This protein binds this small molecule.
Small molecule (SMILES): Cc1cc(Nc2ncc(C)c(N3CC(O)(C4CC4)C3)n2)sn1

Binding-site contacts:
Ligand atom C6 contacts residue LEU118 of chain 1.A at 3.9 Å (hydrophobic).
Ligand atom C6 contacts residue ALA66 of chain 1.A at 3.4 Å (hydrophobic).
Ligand atom C8 contacts residue LEU169 of chain 1.A at 3.7 Å (hydrophobic).
Ligand atom C7 contacts residue ALA66 of chain 1.A at 3.7 Å (hydrophobic).
Ligand atom C13 contacts residue GLY179 of chain 1.A at 3.8 Å.
Ligand atom C6 contacts residue LEU169 of chain 1.A at 3.7 Å (hydrophobic).
Ligand atom C2 contacts residue GLY121 of chain 1.A at 3.4 Å.
Ligand atom C7 contacts residue LEU169 of chain 1.A at 3.5 Å (hydrophobic).
Ligand atom S1 contacts residue GLY121 of chain 1.A at 3.7 Å.
Ligand atom C12 contacts residue ARG166 of chain 1.A at 3.8 Å.
Ligand atom C13 contacts residue ARG166 of chain 1.A at 3.5 Å.
Ligand atom N2 contacts residue LEU118 of chain 1.A at 3.0 Å (h-bond).
Ligand atom N1 contacts residue LEU118 of chain 1.A at 2.9 Å (h-bond).
Ligand atom C3 contacts residue GLY121 of chain 1.A at 3.4 Å.
Ligand atom C10 contacts residue GLY179 of chain 1.A at 3.8 Å.
Ligand atom C14 contacts residue ASP180 of chain 1.A at 3.4 Å.
Ligand atom N2 contacts residue TYR117 of chain 1.A at 3.7 Å.
Ligand atom N1 contacts residue LEU41 of chain 1.A at 3.7 Å.
Ligand atom C8 contacts residue MET115 of chain 1.A at 3.8 Å (hydrophobic).
Ligand atom N5 contacts residue GLY121 of chain 1.A at 3.5 Å.
Ligand atom C14 contacts residue ASN167 of chain 1.A at 3.5 Å.
Ligand atom C4 contacts residue LEU118 of chain 1.A at 3.4 Å (hydrophobic).
Ligand atom C14 contacts residue GLY179 of chain 1.A at 3.6 Å.
Ligand atom C13 contacts residue LEU169 of chain 1.A at 3.7 Å (hydrophobic).
Ligand atom N4 contacts residue LEU41 of chain 1.A at 3.7 Å.
Ligand atom C8 contacts residue GLY179 of chain 1.A at 3.8 Å.
Ligand atom C3 contacts residue LEU118 of chain 1.A at 3.3 Å (hydrophobic).
Ligand atom C9 contacts residue LEU169 of chain 1.A at 3.8 Å (hydrophobic).
Ligand atom C4 contacts residue TYR117 of chain 1.A at 3.8 Å (hydrophobic).
Ligand atom C5 contacts residue LEU118 of chain 1.A at 3.8 Å (hydrophobic).
Ligand atom C3 contacts residue TYR117 of chain 1.A at 3.6 Å (hydrophobic).
Ligand atom O1 contacts residue VAL49 of chain 1.A at 3.5 Å.
Ligand atom C5 contacts residue LEU41 of chain 1.A at 3.7 Å (hydrophobic).
Ligand atom N3 contacts residue VAL49 of chain 1.A at 3.8 Å.
Ligand atom C4 contacts residue GLY121 of chain 1.A at 3.5 Å.
Ligand atom C6 contacts residue GLU116 of chain 1.A at 3.3 Å.
Ligand atom N1 contacts residue TYR117 of chain 1.A at 3.5 Å.
Ligand atom C14 contacts residue ARG166 of chain 1.A at 3.8 Å.
Ligand atom C4 contacts residue LEU41 of chain 1.A at 3.8 Å (hydrophobic).
Ligand atom N4 contacts residue LEU169 of chain 1.A at 3.6 Å.

Sequence of chain 1.A:
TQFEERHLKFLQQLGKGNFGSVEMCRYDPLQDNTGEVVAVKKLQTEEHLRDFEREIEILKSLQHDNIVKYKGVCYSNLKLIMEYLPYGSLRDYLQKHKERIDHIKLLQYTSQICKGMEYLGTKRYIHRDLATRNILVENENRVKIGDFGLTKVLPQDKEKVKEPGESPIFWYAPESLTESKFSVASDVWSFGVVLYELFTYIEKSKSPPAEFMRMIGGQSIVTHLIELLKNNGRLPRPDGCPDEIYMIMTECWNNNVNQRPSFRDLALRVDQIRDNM